Binding-site contacts:
Ligand atom O5 contacts residue ASN240 of chain 1.D at 4.1 Å.
Ligand atom O6 contacts residue ASN240 of chain 1.D at 3.1 Å (h-bond).
Ligand atom C7 contacts residue ASN169 of chain 1.D at 3.6 Å.
Ligand atom O5 contacts residue THR171 of chain 1.D at 4.2 Å.
Ligand atom C1 contacts residue ASN240 of chain 1.D at 3.8 Å.
Ligand atom O5 contacts residue ASN169 of chain 1.D at 2.3 Å (h-bond).
Ligand atom C3 contacts residue ASN169 of chain 1.D at 3.7 Å.
Ligand atom N2 contacts residue ASN240 of chain 1.D at 3.0 Å (h-bond).
Ligand atom C2 contacts residue ASN169 of chain 1.D at 2.3 Å.
Ligand atom C8 contacts residue ASP241 of chain 1.D at 3.6 Å.
Ligand atom N2 contacts residue ASN169 of chain 1.D at 3.0 Å (h-bond).
Ligand atom C7 contacts residue ASN240 of chain 1.D at 3.4 Å.
Ligand atom O3 contacts residue ASN169 of chain 1.D at 4.4 Å.
Ligand atom O7 contacts residue ALA242 of chain 1.D at 3.9 Å.
Ligand atom C4 contacts residue ASN240 of chain 1.D at 3.9 Å.
Ligand atom C4 contacts residue ASN169 of chain 1.D at 4.2 Å.
Ligand atom C5 contacts residue ASN169 of chain 1.D at 3.6 Å.
Ligand atom C2 contacts residue ASN240 of chain 1.D at 3.6 Å.
Ligand atom C5 contacts residue ASN240 of chain 1.D at 3.2 Å.
Ligand atom C6 contacts residue THR171 of chain 1.D at 4.3 Å.
Ligand atom O4 contacts residue ASN240 of chain 1.D at 2.8 Å (h-bond).
Ligand atom C6 contacts residue ASN240 of chain 1.D at 3.7 Å.
Ligand atom O7 contacts residue ASN169 of chain 1.D at 3.6 Å (h-bond).
Ligand atom C1 contacts residue ASN169 of chain 1.D at 1.4 Å.
Ligand atom C8 contacts residue ASN240 of chain 1.D at 3.3 Å.
Ligand atom C7 contacts residue ALA242 of chain 1.D at 4.1 Å (hydrophobic).
Ligand atom C8 contacts residue ALA242 of chain 1.D at 3.5 Å (hydrophobic).
Ligand atom C7 contacts residue ASP241 of chain 1.D at 4.5 Å.
Ligand atom C8 contacts residue SER221 of chain 1.A at 4.2 Å.
Ligand atom O7 contacts residue ASN240 of chain 1.D at 3.3 Å (h-bond).

The protein below binds the small molecule below.
Small molecule (SMILES): CC(=O)N[C@H]1[C@H](O[C@H]2[C@H](O)[C@@H](NC(C)=O)CO[C@@H]2CO)O[C@H](CO)[C@@H](O[C@@H]2O[C@H](CO)[C@@H](O)[C@H](O)[C@@H]2O)[C@@H]1O

Sequence of chain 1.A:
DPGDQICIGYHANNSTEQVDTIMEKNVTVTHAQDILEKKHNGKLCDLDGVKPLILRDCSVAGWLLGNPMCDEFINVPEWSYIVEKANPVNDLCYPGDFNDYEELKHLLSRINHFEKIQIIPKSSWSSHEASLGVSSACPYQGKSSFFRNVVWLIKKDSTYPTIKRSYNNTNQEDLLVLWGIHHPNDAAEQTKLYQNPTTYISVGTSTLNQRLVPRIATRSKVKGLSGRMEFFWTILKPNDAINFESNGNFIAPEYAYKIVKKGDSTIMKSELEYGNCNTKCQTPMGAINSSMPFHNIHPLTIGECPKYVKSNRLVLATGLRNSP

Sequence of chain 1.D:
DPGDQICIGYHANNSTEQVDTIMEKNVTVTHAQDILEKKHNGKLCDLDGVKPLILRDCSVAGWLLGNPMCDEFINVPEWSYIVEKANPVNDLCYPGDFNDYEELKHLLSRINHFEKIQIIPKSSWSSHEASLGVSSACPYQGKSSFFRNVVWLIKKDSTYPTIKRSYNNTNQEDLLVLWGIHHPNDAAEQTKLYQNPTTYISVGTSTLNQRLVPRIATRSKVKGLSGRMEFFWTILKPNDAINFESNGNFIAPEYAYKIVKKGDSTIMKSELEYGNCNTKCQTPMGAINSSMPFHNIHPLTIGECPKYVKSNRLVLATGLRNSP